Binding-site contacts:
Ligand atom C3 contacts residue ASN717 of chain 1.N at 3.8 Å.
Ligand atom C1 contacts residue GLN1071 of chain 1.N at 4.1 Å.
Ligand atom C6 contacts residue GLN926 of chain 1.N at 3.5 Å.
Ligand atom C5 contacts residue GLN926 of chain 1.N at 3.6 Å.
Ligand atom C8 contacts residue GLN926 of chain 1.N at 3.4 Å.
Ligand atom C1 contacts residue LEU922 of chain 1.N at 4.5 Å (hydrophobic).
Ligand atom O7 contacts residue LEU922 of chain 1.N at 3.2 Å.
Ligand atom O6 contacts residue LEU922 of chain 1.N at 4.4 Å.
Ligand atom O7 contacts residue ASN925 of chain 1.N at 3.9 Å.
Ligand atom O6 contacts residue GLN926 of chain 1.N at 2.6 Å (h-bond).
Ligand atom O5 contacts residue ASN717 of chain 1.N at 2.4 Å (h-bond).
Ligand atom C7 contacts residue ASN717 of chain 1.N at 3.2 Å.
Ligand atom C8 contacts residue LEU922 of chain 1.N at 3.9 Å (hydrophobic).
Ligand atom C8 contacts residue ASN925 of chain 1.N at 4.0 Å.
Ligand atom N2 contacts residue LEU922 of chain 1.N at 4.2 Å.
Ligand atom O5 contacts residue GLN926 of chain 1.N at 4.1 Å.
Ligand atom C4 contacts residue LEU922 of chain 1.N at 3.9 Å (hydrophobic).
Ligand atom C4 contacts residue ASN717 of chain 1.N at 4.2 Å.
Ligand atom O7 contacts residue ASN717 of chain 1.N at 3.2 Å (h-bond).
Ligand atom C8 contacts residue ASN717 of chain 1.N at 4.4 Å.
Ligand atom O7 contacts residue GLN1071 of chain 1.N at 3.7 Å.
Ligand atom C1 contacts residue ASN717 of chain 1.N at 1.4 Å.
Ligand atom O6 contacts residue PHE718 of chain 1.N at 4.3 Å.
Ligand atom C3 contacts residue LEU922 of chain 1.N at 4.2 Å (hydrophobic).
Ligand atom C6 contacts residue LEU922 of chain 1.N at 4.1 Å (hydrophobic).
Ligand atom C7 contacts residue ASN925 of chain 1.N at 4.4 Å.
Ligand atom O4 contacts residue LEU922 of chain 1.N at 3.3 Å.
Ligand atom N2 contacts residue ASN717 of chain 1.N at 2.9 Å (h-bond).
Ligand atom C7 contacts residue LEU922 of chain 1.N at 3.5 Å (hydrophobic).
Ligand atom C5 contacts residue ASN717 of chain 1.N at 3.7 Å.
Ligand atom C5 contacts residue LEU922 of chain 1.N at 3.6 Å (hydrophobic).
Ligand atom C2 contacts residue ASN717 of chain 1.N at 2.5 Å.
Ligand atom O5 contacts residue GLN1071 of chain 1.N at 4.3 Å.

This protein binds this small molecule.
Small molecule (SMILES): CC(=O)N[C@H]1[C@H](O[C@H]2[C@H](O)[C@@H](NC(C)=O)CO[C@@H]2CO)O[C@H](CO)[C@@H](O)[C@@H]1O

Sequence of chain 1.N:
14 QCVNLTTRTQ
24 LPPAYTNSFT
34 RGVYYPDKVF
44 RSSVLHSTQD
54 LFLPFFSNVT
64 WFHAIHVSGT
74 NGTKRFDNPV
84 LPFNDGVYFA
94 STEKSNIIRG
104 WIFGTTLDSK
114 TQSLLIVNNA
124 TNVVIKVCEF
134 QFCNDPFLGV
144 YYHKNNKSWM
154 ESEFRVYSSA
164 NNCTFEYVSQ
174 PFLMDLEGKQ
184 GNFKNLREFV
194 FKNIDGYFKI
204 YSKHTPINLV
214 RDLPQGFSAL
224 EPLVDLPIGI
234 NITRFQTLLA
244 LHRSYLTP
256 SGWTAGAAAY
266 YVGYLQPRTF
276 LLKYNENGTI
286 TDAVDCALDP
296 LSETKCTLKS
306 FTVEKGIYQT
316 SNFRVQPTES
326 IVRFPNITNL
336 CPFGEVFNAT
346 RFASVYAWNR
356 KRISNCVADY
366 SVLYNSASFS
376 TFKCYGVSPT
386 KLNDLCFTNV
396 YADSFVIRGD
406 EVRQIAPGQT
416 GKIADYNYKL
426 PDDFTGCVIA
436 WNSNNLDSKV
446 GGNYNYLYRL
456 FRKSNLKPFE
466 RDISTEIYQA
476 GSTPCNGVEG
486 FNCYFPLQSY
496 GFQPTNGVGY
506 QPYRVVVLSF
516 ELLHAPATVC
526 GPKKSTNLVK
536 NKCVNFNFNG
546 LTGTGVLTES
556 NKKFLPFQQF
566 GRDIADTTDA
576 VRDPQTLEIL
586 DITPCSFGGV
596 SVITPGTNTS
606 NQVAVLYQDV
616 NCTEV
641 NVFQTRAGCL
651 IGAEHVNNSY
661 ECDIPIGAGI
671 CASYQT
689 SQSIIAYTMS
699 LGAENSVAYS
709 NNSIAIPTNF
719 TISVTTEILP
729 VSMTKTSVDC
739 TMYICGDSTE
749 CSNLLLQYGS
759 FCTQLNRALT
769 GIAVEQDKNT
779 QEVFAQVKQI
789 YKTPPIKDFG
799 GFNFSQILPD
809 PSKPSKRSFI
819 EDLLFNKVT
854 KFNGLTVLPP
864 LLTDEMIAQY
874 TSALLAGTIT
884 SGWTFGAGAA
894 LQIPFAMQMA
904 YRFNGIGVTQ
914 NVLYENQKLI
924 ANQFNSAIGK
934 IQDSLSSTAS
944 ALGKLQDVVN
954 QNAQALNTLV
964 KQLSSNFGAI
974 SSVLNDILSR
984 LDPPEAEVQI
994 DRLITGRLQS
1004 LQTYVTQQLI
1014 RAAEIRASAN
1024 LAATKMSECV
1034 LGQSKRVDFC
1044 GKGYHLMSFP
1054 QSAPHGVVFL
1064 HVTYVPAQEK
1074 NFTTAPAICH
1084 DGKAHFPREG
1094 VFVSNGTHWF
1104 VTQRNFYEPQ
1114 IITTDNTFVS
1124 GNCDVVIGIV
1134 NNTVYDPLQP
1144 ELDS